Sequence of chain 1.A:
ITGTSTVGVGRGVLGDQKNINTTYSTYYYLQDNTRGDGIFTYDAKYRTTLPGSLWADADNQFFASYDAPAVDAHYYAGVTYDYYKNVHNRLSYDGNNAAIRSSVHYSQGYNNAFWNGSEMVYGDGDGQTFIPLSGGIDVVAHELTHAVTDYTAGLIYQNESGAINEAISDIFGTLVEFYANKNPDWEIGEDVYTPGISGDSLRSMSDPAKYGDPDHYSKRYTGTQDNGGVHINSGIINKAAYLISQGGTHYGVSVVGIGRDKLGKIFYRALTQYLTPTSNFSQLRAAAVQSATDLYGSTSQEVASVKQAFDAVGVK

This small molecule binds to this protein.
Small molecule (SMILES): O=C(NCC(=O)N1[C@@H](c2ccccc2)CC[C@H]1C(=O)O)[C@@H](S)Cc1ccccc1

Binding-site contacts:
Ligand atom CA1 contacts residue ZN1 of chain 1.B at 3.3 Å.
Ligand atom CE5 contacts residue ASN111 of chain 1.A at 3.6 Å.
Ligand atom C1 contacts residue ARG203 of chain 1.A at 3.9 Å.
Ligand atom CZ3 contacts residue PHE130 of chain 1.A at 3.6 Å (hydrophobic).
Ligand atom N2 contacts residue HIS231 of chain 1.A at 3.9 Å.
Ligand atom C1 contacts residue HIS231 of chain 1.A at 3.5 Å.
Ligand atom CA1 contacts residue HIS231 of chain 1.A at 3.9 Å.
Ligand atom CE2 contacts residue LEU133 of chain 1.A at 3.5 Å (hydrophobic).
Ligand atom CD2 contacts residue ASN112 of chain 1.A at 3.7 Å.
Ligand atom CZ1 contacts residue VAL139 of chain 1.A at 3.6 Å (hydrophobic).
Ligand atom CA2 contacts residue ASN112 of chain 1.A at 3.6 Å.
Ligand atom CD4 contacts residue LEU202 of chain 1.A at 3.6 Å (hydrophobic).
Ligand atom CA1 contacts residue HIS142 of chain 1.A at 3.4 Å.
Ligand atom SG contacts residue GLU166 of chain 1.A at 3.3 Å (salt-bridge).
Ligand atom SG contacts residue HIS146 of chain 1.A at 3.9 Å.
Ligand atom O3 contacts residue ASN112 of chain 1.A at 3.7 Å.
Ligand atom CB1 contacts residue ASN112 of chain 1.A at 3.8 Å.
Ligand atom CB1 contacts residue GLU143 of chain 1.A at 2.9 Å.
Ligand atom O2 contacts residue HIS231 of chain 1.A at 3.4 Å (h-bond).
Ligand atom CE4 contacts residue LEU202 of chain 1.A at 3.4 Å (hydrophobic).
Ligand atom SG contacts residue HIS231 of chain 1.A at 3.3 Å (h-bond).
Ligand atom CZ1 contacts residue LEU202 of chain 1.A at 3.5 Å (hydrophobic).
Ligand atom SG contacts residue ZN1 of chain 1.B at 2.3 Å.
Ligand atom CE2 contacts residue PHE130 of chain 1.A at 3.9 Å (hydrophobic).
Ligand atom CB3 contacts residue ASP226 of chain 1.A at 3.7 Å.
Ligand atom CA3 contacts residue HIS231 of chain 1.A at 3.7 Å.
Ligand atom SG contacts residue HIS142 of chain 1.A at 3.5 Å (h-bond).
Ligand atom CD2 contacts residue LEU133 of chain 1.A at 3.9 Å (hydrophobic).
Ligand atom O1 contacts residue HIS231 of chain 1.A at 3.2 Å.
Ligand atom CB1 contacts residue ALA113 of chain 1.A at 3.8 Å (hydrophobic).
Ligand atom SG contacts residue TYR157 of chain 1.A at 3.9 Å.
Ligand atom N2 contacts residue ASN112 of chain 1.A at 3.1 Å (h-bond).
Ligand atom O1 contacts residue ARG203 of chain 1.A at 2.6 Å (salt-bridge).
Ligand atom CE1 contacts residue VAL139 of chain 1.A at 3.7 Å (hydrophobic).
Ligand atom C2 contacts residue ASN112 of chain 1.A at 3.6 Å.
Ligand atom C2 contacts residue HIS231 of chain 1.A at 3.7 Å.
Ligand atom CG1 contacts residue GLU143 of chain 1.A at 3.6 Å.
Ligand atom O2 contacts residue ASN112 of chain 1.A at 3.1 Å (h-bond).
Ligand atom CE1 contacts residue ILE188 of chain 1.A at 3.8 Å (hydrophobic).
Ligand atom CE2 contacts residue LEU202 of chain 1.A at 3.5 Å (hydrophobic).